Sequence of chain 13.A:
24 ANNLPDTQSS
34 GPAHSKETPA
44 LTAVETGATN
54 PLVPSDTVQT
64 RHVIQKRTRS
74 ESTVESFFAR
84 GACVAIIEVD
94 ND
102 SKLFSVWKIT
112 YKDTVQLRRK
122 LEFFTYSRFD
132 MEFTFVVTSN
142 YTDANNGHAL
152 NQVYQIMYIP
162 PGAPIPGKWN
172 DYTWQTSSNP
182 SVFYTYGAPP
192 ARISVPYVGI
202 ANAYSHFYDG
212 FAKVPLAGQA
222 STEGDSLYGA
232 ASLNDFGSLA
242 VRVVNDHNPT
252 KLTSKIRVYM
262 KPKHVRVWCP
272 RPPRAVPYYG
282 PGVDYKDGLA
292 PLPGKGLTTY

A protein and the small-molecule ligand that binds it are described below.
Small molecule (SMILES): COc1ccc(OCc2ccc(COc3c(Cl)cccc3Cl)cc2)c(Cl)c1

Binding-site contacts:
Ligand atom C4 contacts residue MET132 of chain 13.A at 3.8 Å (hydrophobic).
Ligand atom C19 contacts residue LEU240 of chain 13.A at 3.8 Å (hydrophobic).
Ligand atom CL2 contacts residue ALA24 of chain 13.C at 3.5 Å.
Ligand atom C16 contacts residue ALA24 of chain 13.C at 3.8 Å (hydrophobic).
Ligand atom C8 contacts residue MET132 of chain 13.A at 3.4 Å (hydrophobic).
Ligand atom C16 contacts residue TYR159 of chain 13.A at 3.8 Å (hydrophobic).
Ligand atom C9 contacts residue PHE237 of chain 13.A at 3.7 Å (hydrophobic).
Ligand atom C11 contacts residue ILE110 of chain 13.A at 3.8 Å (hydrophobic).
Ligand atom C17 contacts residue ALA24 of chain 13.C at 3.7 Å (hydrophobic).
Ligand atom C12 contacts residue PHE134 of chain 13.A at 3.8 Å (hydrophobic).
Ligand atom C5 contacts residue TYR112 of chain 13.A at 3.5 Å (hydrophobic).
Ligand atom O3 contacts residue PHE130 of chain 13.A at 3.6 Å.
Ligand atom C6 contacts residue TYR112 of chain 13.A at 3.7 Å (hydrophobic).
Ligand atom O1 contacts residue ILE110 of chain 13.A at 3.7 Å.
Ligand atom O1 contacts residue MET132 of chain 13.A at 3.7 Å.
Ligand atom C21 contacts residue HIS207 of chain 13.A at 3.6 Å.
Ligand atom C13 contacts residue ILE110 of chain 13.A at 3.7 Å (hydrophobic).
Ligand atom CL3 contacts residue PHE134 of chain 13.A at 3.8 Å.
Ligand atom C14 contacts residue TYR159 of chain 13.A at 3.5 Å (hydrophobic).
Ligand atom O1 contacts residue PHE237 of chain 13.A at 3.8 Å.
Ligand atom C10 contacts residue TYR159 of chain 13.A at 3.5 Å (hydrophobic).
Ligand atom C20 contacts residue LEU240 of chain 13.A at 3.8 Å (hydrophobic).
Ligand atom O3 contacts residue TYR112 of chain 13.A at 3.6 Å.
Ligand atom CL2 contacts residue ILE25 of chain 13.C at 3.4 Å.
Ligand atom C7 contacts residue PHE237 of chain 13.A at 3.5 Å (hydrophobic).
Ligand atom O2 contacts residue VAL196 of chain 13.A at 3.4 Å.
Ligand atom CL3 contacts residue LEU240 of chain 13.A at 3.8 Å.
Ligand atom C21 contacts residue SER128 of chain 13.A at 3.8 Å.
Ligand atom C13 contacts residue MET132 of chain 13.A at 3.4 Å (hydrophobic).
Ligand atom C9 contacts residue VAL199 of chain 13.A at 3.6 Å (hydrophobic).
Ligand atom C20 contacts residue ILE194 of chain 13.A at 3.8 Å (hydrophobic).
Ligand atom C1 contacts residue TYR205 of chain 13.A at 3.8 Å (hydrophobic).
Ligand atom C21 contacts residue TYR205 of chain 13.A at 3.8 Å (hydrophobic).
Ligand atom C12 contacts residue ILE110 of chain 13.A at 3.8 Å (hydrophobic).
Ligand atom CL2 contacts residue TYR159 of chain 13.A at 3.6 Å.
Ligand atom C13 contacts residue PHE134 of chain 13.A at 3.7 Å (hydrophobic).
Ligand atom C17 contacts residue TYR159 of chain 13.A at 3.7 Å (hydrophobic).
Ligand atom C7 contacts residue MET132 of chain 13.A at 3.3 Å (hydrophobic).
Ligand atom C2 contacts residue PHE237 of chain 13.A at 3.6 Å (hydrophobic).
Ligand atom C3 contacts residue MET132 of chain 13.A at 3.7 Å (hydrophobic).

Sequence of chain 13.C:
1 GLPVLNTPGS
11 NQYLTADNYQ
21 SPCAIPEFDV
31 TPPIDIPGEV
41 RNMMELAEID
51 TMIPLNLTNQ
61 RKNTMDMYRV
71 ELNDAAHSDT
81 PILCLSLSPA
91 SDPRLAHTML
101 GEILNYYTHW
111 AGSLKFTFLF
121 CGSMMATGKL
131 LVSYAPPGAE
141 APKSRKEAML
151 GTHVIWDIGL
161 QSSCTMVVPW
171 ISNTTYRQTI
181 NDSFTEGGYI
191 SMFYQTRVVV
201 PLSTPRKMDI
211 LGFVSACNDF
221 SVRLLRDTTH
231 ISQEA